Sequence of chain 1.B:
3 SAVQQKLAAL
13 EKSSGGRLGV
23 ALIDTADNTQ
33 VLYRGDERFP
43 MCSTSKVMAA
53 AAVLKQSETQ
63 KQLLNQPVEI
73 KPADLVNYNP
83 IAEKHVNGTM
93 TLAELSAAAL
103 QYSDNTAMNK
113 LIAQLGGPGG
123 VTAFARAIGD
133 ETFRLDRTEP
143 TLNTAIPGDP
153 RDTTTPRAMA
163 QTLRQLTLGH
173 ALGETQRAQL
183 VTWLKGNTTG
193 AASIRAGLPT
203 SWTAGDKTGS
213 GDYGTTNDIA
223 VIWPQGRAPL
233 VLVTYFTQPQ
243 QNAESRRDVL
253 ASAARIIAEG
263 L

A small-molecule ligand and the protein it binds are described below.
Small molecule (SMILES): O=c1c2c3c(sc2ncn1Cc1nnn[nH]1)CCCC3

Binding-site contacts:
Ligand atom N4 contacts residue GLY171 of chain 1.B at 3.5 Å.
Ligand atom C11 contacts residue GLN167 of chain 1.B at 3.9 Å.
Ligand atom C10 contacts residue GLN167 of chain 1.B at 4.5 Å.
Ligand atom O20 contacts residue HIS172 of chain 1.B at 2.8 Å (h-bond).
Ligand atom N1 contacts residue GLN167 of chain 1.B at 3.0 Å.
Ligand atom C16 contacts residue HIS172 of chain 1.B at 3.5 Å.
Ligand atom N5 contacts residue GLY171 of chain 1.B at 4.1 Å.
Ligand atom C3 contacts residue GLY171 of chain 1.B at 3.9 Å.
Ligand atom O20 contacts residue GLN167 of chain 1.B at 4.4 Å.
Ligand atom C12 contacts residue GLN167 of chain 1.B at 4.3 Å.
Ligand atom N4 contacts residue LEU170 of chain 1.B at 4.5 Å.
Ligand atom C14 contacts residue GLN167 of chain 1.B at 4.2 Å.
Ligand atom O20 contacts residue ALA173 of chain 1.B at 4.1 Å.
Ligand atom C13 contacts residue GLN167 of chain 1.B at 3.7 Å.
Ligand atom N2 contacts residue GLN167 of chain 1.B at 3.3 Å.
Ligand atom C17 contacts residue GLN167 of chain 1.B at 4.0 Å.
Ligand atom C17 contacts residue ILE130 of chain 1.B at 4.2 Å (hydrophobic).
Ligand atom C16 contacts residue ALA173 of chain 1.B at 3.6 Å (hydrophobic).
Ligand atom C6 contacts residue GLY171 of chain 1.B at 4.2 Å.
Ligand atom C3 contacts residue GLN167 of chain 1.B at 4.3 Å.
Ligand atom N1 contacts residue GLN163 of chain 1.B at 3.4 Å (h-bond).
Ligand atom N4 contacts residue ARG166 of chain 1.B at 3.9 Å.
Ligand atom O20 contacts residue GLY171 of chain 1.B at 3.7 Å.
Ligand atom C16 contacts residue GLN167 of chain 1.B at 3.9 Å.
Ligand atom N4 contacts residue GLN167 of chain 1.B at 4.5 Å.
Ligand atom C12 contacts residue HIS172 of chain 1.B at 4.0 Å.
Ligand atom N5 contacts residue ARG166 of chain 1.B at 3.1 Å.
Ligand atom N2 contacts residue GLN163 of chain 1.B at 3.9 Å.
Ligand atom C17 contacts residue HIS172 of chain 1.B at 4.1 Å.
Ligand atom N5 contacts residue GLN167 of chain 1.B at 3.7 Å.
Ligand atom N1 contacts residue ARG166 of chain 1.B at 3.6 Å.
Ligand atom C17 contacts residue ALA173 of chain 1.B at 3.8 Å (hydrophobic).